A protein and the small-molecule ligand that binds it are described below.
Small molecule (SMILES): CC(=O)N[C@@H]1[C@@H](O)[C@H](O)[C@@H](CO)O[C@H]1O

Binding-site contacts:
Ligand atom C8 contacts residue ILE152 of chain 57.A at 4.3 Å (hydrophobic).
Ligand atom C6 contacts residue HIS158 of chain 57.A at 4.0 Å.
Ligand atom C7 contacts residue THR160 of chain 57.A at 3.4 Å.
Ligand atom C3 contacts residue ASN154 of chain 57.A at 3.9 Å.
Ligand atom O5 contacts residue THR160 of chain 57.A at 3.2 Å.
Ligand atom N2 contacts residue ASN154 of chain 57.A at 3.0 Å (h-bond).
Ligand atom O3 contacts residue THR160 of chain 57.A at 4.3 Å.
Ligand atom O7 contacts residue THR160 of chain 57.A at 2.5 Å.
Ligand atom C2 contacts residue THR160 of chain 57.A at 2.7 Å.
Ligand atom C8 contacts residue VAL153 of chain 57.A at 4.4 Å (hydrophobic).
Ligand atom O5 contacts residue ASN154 of chain 57.A at 2.4 Å (h-bond).
Ligand atom O7 contacts residue ASN154 of chain 57.A at 2.7 Å (h-bond).
Ligand atom O7 contacts residue ASP161 of chain 57.A at 3.7 Å.
Ligand atom C8 contacts residue ASN154 of chain 57.A at 4.1 Å.
Ligand atom O5 contacts residue HIS158 of chain 57.A at 3.8 Å.
Ligand atom C2 contacts residue ASN154 of chain 57.A at 2.5 Å.
Ligand atom C5 contacts residue ASN154 of chain 57.A at 3.8 Å.
Ligand atom C5 contacts residue THR160 of chain 57.A at 3.7 Å.
Ligand atom C3 contacts residue THR160 of chain 57.A at 3.9 Å.
Ligand atom C4 contacts residue THR160 of chain 57.A at 3.6 Å.
Ligand atom C4 contacts residue ASN154 of chain 57.A at 4.3 Å.
Ligand atom C1 contacts residue ASN154 of chain 57.A at 1.6 Å.
Ligand atom C6 contacts residue THR160 of chain 57.A at 3.7 Å.
Ligand atom C7 contacts residue ASN154 of chain 57.A at 3.0 Å.
Ligand atom N2 contacts residue THR160 of chain 57.A at 3.5 Å.
Ligand atom C1 contacts residue THR160 of chain 57.A at 3.0 Å.
Ligand atom O6 contacts residue HIS158 of chain 57.A at 3.4 Å (h-bond).

Sequence of chain 57.A:
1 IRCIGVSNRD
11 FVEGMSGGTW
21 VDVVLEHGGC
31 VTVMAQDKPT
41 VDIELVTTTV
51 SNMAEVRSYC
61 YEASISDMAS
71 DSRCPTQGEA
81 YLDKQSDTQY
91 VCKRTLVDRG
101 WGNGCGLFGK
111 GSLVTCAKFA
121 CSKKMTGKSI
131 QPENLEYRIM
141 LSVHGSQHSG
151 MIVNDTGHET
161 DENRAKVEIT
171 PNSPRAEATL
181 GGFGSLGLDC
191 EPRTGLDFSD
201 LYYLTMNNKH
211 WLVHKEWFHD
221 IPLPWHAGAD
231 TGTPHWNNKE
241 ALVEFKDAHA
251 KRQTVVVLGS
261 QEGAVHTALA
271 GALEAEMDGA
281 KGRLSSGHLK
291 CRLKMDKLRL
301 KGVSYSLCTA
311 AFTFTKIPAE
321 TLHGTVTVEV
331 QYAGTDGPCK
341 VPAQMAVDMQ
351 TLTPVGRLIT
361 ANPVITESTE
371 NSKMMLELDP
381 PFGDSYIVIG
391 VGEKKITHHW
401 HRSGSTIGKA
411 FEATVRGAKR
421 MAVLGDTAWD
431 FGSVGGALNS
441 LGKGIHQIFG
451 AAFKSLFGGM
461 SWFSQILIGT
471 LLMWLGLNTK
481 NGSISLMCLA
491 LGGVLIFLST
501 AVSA